Binding-site contacts:
Ligand atom ND2 contacts residue GLN98 of chain 1.D at 3.0 Å (h-bond).
Ligand atom N contacts residue GLU64 of chain 1.D at 2.9 Å (salt-bridge).
Ligand atom CB contacts residue TYR157 of chain 1.D at 3.5 Å (hydrophobic).
Ligand atom OXT contacts residue THR144 of chain 1.D at 2.8 Å (h-bond).
Ligand atom O contacts residue LYS147 of chain 1.D at 3.4 Å (salt-bridge).
Ligand atom CE contacts residue PHE117 of chain 1.D at 3.4 Å (hydrophobic).
Ligand atom CD1 contacts residue ALA153 of chain 1.D at 3.5 Å (hydrophobic).
Ligand atom O contacts residue TRP74 of chain 1.D at 3.0 Å (h-bond).
Ligand atom OG contacts residue GLU64 of chain 1.D at 3.0 Å (salt-bridge).
Ligand atom OD1 contacts residue GLN71 of chain 1.D at 3.4 Å (h-bond).
Ligand atom N contacts residue GLN71 of chain 1.D at 2.8 Å (h-bond).
Ligand atom CG contacts residue TYR160 of chain 1.D at 3.5 Å (hydrophobic).
Ligand atom N contacts residue TYR8 of chain 1.D at 3.5 Å (h-bond).
Ligand atom O contacts residue LYS147 of chain 1.D at 3.0 Å (salt-bridge).
Ligand atom O contacts residue TYR160 of chain 1.D at 2.7 Å (h-bond).
Ligand atom C contacts residue TRP74 of chain 1.D at 3.4 Å (hydrophobic).
Ligand atom N contacts residue TRP168 of chain 1.D at 3.5 Å.
Ligand atom O contacts residue TRP148 of chain 1.D at 2.7 Å (h-bond).
Ligand atom C contacts residue TRP148 of chain 1.D at 3.4 Å (hydrophobic).
Ligand atom CG contacts residue GLN71 of chain 1.D at 3.4 Å.
Ligand atom O contacts residue ASN81 of chain 1.D at 2.7 Å (h-bond).
Ligand atom CB contacts residue GLU64 of chain 1.D at 3.5 Å.
Ligand atom CE3 contacts residue HIS156 of chain 1.D at 3.4 Å.
Ligand atom O contacts residue HIS156 of chain 1.D at 2.7 Å (h-bond).
Ligand atom N contacts residue TYR157 of chain 1.D at 3.0 Å (h-bond).
Ligand atom O contacts residue TRP148 of chain 1.D at 3.2 Å (h-bond).
Ligand atom O contacts residue LYS67 of chain 1.D at 2.7 Å (salt-bridge).
Ligand atom OG1 contacts residue LYS147 of chain 1.D at 3.3 Å (salt-bridge).
Ligand atom O contacts residue TRP74 of chain 1.D at 3.0 Å (h-bond).
Ligand atom OXT contacts residue TYR85 of chain 1.D at 2.7 Å (h-bond).
Ligand atom CA contacts residue GLN71 of chain 1.D at 3.5 Å.
Ligand atom C contacts residue TYR85 of chain 1.D at 3.3 Å (hydrophobic).
Ligand atom NE1 contacts residue SER151 of chain 1.D at 3.0 Å (h-bond).
Ligand atom N contacts residue SER78 of chain 1.D at 3.2 Å (h-bond).
Ligand atom N contacts residue TYR172 of chain 1.D at 2.7 Å (h-bond).
Ligand atom OD1 contacts residue GLN98 of chain 1.D at 2.6 Å (h-bond).
Ligand atom CB contacts residue SER151 of chain 1.D at 3.3 Å.
Ligand atom O contacts residue TYR85 of chain 1.D at 3.3 Å (h-bond).
Ligand atom CG contacts residue GLN98 of chain 1.D at 3.5 Å.
Ligand atom CB contacts residue TRP74 of chain 1.D at 3.5 Å (hydrophobic).

A small-molecule ligand and the protein it binds are described below.
Small molecule (SMILES): CSCC[C@H](NC(=O)[C@@H](NC(=O)[C@H](CCC(=O)O)NC(=O)[C@H](CC1=CN=C2CC=CC=C12)NC(=O)[C@H](CC(N)=O)NC(=O)[C@H](CCC(=O)O)NC(=O)[C@H](CC(N)=O)NC(=O)[C@H](CO)NC(=O)[C@H](C)N)[C@@H](C)O)C(=O)O

Sequence of chain 1.D:
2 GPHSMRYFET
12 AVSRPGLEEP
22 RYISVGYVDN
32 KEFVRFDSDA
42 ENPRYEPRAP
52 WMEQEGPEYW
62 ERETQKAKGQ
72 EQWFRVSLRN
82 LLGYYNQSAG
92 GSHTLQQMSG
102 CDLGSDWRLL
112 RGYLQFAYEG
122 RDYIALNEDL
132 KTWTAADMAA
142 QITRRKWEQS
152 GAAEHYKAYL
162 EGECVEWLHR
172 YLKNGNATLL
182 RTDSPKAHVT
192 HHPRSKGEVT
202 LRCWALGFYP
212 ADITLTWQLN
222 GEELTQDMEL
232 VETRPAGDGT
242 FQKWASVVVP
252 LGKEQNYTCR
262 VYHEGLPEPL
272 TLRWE